This protein binds this small molecule.
Small molecule (SMILES): CC(C)=CCC/C(C)=C/CC/C(C)=C/CO[P](=O)(O)OP(=O)(O)O

Sequence of chain 1.A:
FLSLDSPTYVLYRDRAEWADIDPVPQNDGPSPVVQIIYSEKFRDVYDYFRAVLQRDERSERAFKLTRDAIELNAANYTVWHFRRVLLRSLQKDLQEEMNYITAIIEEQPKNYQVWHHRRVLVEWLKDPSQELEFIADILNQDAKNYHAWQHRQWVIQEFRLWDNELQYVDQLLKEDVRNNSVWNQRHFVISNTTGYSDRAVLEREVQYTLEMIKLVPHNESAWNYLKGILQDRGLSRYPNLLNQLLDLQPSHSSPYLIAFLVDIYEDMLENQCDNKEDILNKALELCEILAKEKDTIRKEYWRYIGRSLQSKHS

Binding-site contacts:
Ligand atom C5 contacts residue TYR166 of chain 1.A at 3.5 Å (hydrophobic).
Ligand atom C10 contacts residue GLY253 of chain 1.B at 3.8 Å.
Ligand atom C11 contacts residue NH81 of chain 1.F at 3.7 Å.
Ligand atom PA contacts residue LYS164 of chain 1.A at 3.7 Å.
Ligand atom C4 contacts residue TYR166 of chain 1.A at 3.4 Å (hydrophobic).
Ligand atom C10 contacts residue TRP306 of chain 1.B at 3.4 Å (hydrophobic).
Ligand atom O2A contacts residue NH81 of chain 1.F at 3.4 Å.
Ligand atom C1 contacts residue HIS251 of chain 1.B at 3.8 Å.
Ligand atom PA contacts residue NH81 of chain 1.F at 3.5 Å.
Ligand atom C8 contacts residue GLY253 of chain 1.B at 3.5 Å.
Ligand atom C9 contacts residue TRP306 of chain 1.B at 3.6 Å (hydrophobic).
Ligand atom C7 contacts residue NH81 of chain 1.F at 3.6 Å.
Ligand atom C13 contacts residue NH81 of chain 1.F at 3.8 Å.
Ligand atom C5 contacts residue TYR254 of chain 1.B at 3.7 Å (hydrophobic).
Ligand atom C8 contacts residue NH81 of chain 1.F at 3.5 Å.
Ligand atom C9 contacts residue GLY253 of chain 1.B at 3.6 Å.
Ligand atom C15 contacts residue ARG205 of chain 1.B at 3.8 Å.
Ligand atom O3A contacts residue TYR303 of chain 1.B at 3.4 Å (h-bond).
Ligand atom O1B contacts residue ARG294 of chain 1.B at 2.8 Å (salt-bridge).
Ligand atom O2B contacts residue TYR303 of chain 1.B at 3.0 Å (h-bond).
Ligand atom C15 contacts residue NH81 of chain 1.F at 3.2 Å.
Ligand atom O3A contacts residue NH81 of chain 1.F at 3.2 Å.
Ligand atom PB contacts residue LYS297 of chain 1.B at 3.8 Å.
Ligand atom PB contacts residue TYR303 of chain 1.B at 3.6 Å.
Ligand atom O2A contacts residue LYS164 of chain 1.A at 3.0 Å (salt-bridge).
Ligand atom O3B contacts residue ARG294 of chain 1.B at 3.7 Å.
Ligand atom O1B contacts residue HIS251 of chain 1.B at 3.2 Å (h-bond).
Ligand atom C10 contacts residue TYR364 of chain 1.B at 3.5 Å (hydrophobic).
Ligand atom C14 contacts residue TYR208 of chain 1.B at 3.8 Å (hydrophobic).
Ligand atom C12 contacts residue TRP306 of chain 1.B at 3.6 Å (hydrophobic).
Ligand atom C10 contacts residue NH81 of chain 1.F at 3.6 Å.
Ligand atom O1A contacts residue LYS164 of chain 1.A at 3.3 Å (salt-bridge).
Ligand atom O1A contacts residue ARG294 of chain 1.B at 2.6 Å (salt-bridge).
Ligand atom C6 contacts residue HIS251 of chain 1.B at 3.8 Å.
Ligand atom C12 contacts residue CYS257 of chain 1.B at 3.4 Å (hydrophobic).
Ligand atom O1B contacts residue LYS297 of chain 1.B at 3.7 Å.
Ligand atom O1 contacts residue NH81 of chain 1.F at 3.2 Å.
Ligand atom C6 contacts residue NH81 of chain 1.F at 3.6 Å.
Ligand atom O3B contacts residue LYS297 of chain 1.B at 2.8 Å.
Ligand atom C2 contacts residue HIS251 of chain 1.B at 3.3 Å.

Sequence of chain 1.B:
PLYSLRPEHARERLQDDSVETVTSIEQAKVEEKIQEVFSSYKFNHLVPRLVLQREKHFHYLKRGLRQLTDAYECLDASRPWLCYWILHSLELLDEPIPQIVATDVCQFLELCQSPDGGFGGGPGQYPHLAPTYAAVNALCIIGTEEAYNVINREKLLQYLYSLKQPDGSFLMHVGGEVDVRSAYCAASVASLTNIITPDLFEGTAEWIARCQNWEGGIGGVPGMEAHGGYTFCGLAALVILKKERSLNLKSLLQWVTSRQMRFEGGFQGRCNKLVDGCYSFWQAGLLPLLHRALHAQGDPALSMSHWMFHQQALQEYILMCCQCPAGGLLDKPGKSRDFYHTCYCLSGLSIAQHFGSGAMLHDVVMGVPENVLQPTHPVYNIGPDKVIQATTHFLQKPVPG